Binding-site contacts:
Ligand atom O4 contacts residue BMA1 of chain 46.P at 4.0 Å.
Ligand atom C2 contacts residue NAG1 of chain 46.N at 2.9 Å.
Ligand atom C4 contacts residue BMA1 of chain 46.P at 3.6 Å.
Ligand atom C1 contacts residue NAG1 of chain 46.N at 1.7 Å.
Ligand atom C3 contacts residue NAG1 of chain 46.N at 4.1 Å.
Ligand atom C3 contacts residue BMA1 of chain 46.P at 2.5 Å.
Ligand atom O5 contacts residue NAG1 of chain 46.N at 2.5 Å (h-bond).
Ligand atom C2 contacts residue HIS2 of chain 46.B at 4.5 Å.
Ligand atom O6 contacts residue NAG1 of chain 46.N at 4.5 Å.
Ligand atom O2 contacts residue BMA1 of chain 46.P at 3.0 Å (h-bond).
Ligand atom C5 contacts residue NAG1 of chain 46.N at 3.8 Å.
Ligand atom O2 contacts residue HIS2 of chain 46.B at 3.4 Å (h-bond).
Ligand atom O3 contacts residue BMA1 of chain 46.P at 1.1 Å.
Ligand atom C2 contacts residue BMA1 of chain 46.P at 3.2 Å.
Ligand atom O2 contacts residue NAG1 of chain 46.N at 3.4 Å (h-bond).

A protein and the small-molecule ligand that binds it are described below.
Small molecule (SMILES): OC[C@H]1O[C@@H](O)[C@@H](O)[C@@H](O)[C@@H]1O

Sequence of chain 46.B:
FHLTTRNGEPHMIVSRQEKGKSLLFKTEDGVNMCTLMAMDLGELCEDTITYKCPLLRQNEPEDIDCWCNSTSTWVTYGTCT